Sequence of chain 1.A:
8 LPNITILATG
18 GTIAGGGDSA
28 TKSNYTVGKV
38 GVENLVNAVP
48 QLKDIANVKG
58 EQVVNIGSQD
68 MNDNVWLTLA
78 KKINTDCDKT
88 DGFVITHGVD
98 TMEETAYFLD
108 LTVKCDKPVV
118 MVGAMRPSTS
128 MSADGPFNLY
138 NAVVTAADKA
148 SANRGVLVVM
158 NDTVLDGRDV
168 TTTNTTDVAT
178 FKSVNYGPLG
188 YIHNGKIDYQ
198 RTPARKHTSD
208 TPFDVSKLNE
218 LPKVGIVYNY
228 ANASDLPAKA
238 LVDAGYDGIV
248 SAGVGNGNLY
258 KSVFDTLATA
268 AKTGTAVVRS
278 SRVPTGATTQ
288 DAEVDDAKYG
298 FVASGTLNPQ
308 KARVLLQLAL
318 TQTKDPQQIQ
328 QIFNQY

Sequence of chain 1.B:
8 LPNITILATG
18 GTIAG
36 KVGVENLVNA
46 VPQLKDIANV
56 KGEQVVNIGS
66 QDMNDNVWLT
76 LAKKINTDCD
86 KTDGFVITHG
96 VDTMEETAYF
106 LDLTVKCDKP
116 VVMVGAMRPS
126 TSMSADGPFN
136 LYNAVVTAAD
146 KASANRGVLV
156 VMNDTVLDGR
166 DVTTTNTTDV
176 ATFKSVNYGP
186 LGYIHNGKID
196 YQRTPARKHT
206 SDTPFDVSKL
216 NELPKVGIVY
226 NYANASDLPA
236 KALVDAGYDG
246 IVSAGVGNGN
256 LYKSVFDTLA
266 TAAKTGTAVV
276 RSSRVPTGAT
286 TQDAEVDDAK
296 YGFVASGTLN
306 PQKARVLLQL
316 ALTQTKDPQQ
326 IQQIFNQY

This small molecule binds to this protein.
Small molecule (SMILES): NC(=O)C[C@H](N)C(=O)O

Binding-site contacts:
Ligand atom OXT contacts residue VAL96 of chain 1.B at 3.0 Å (h-bond).
Ligand atom CB contacts residue GLU290 of chain 1.A at 3.6 Å.
Ligand atom OD1 contacts residue GLY18 of chain 1.B at 4.1 Å.
Ligand atom OXT contacts residue SER65 of chain 1.B at 2.6 Å (h-bond).
Ligand atom OD1 contacts residue ALA121 of chain 1.B at 3.7 Å.
Ligand atom C contacts residue VAL96 of chain 1.B at 3.7 Å (hydrophobic).
Ligand atom N contacts residue ASP97 of chain 1.B at 2.7 Å (salt-bridge).
Ligand atom CB contacts residue ASP97 of chain 1.B at 3.4 Å.
Ligand atom OXT contacts residue GLY95 of chain 1.B at 3.2 Å.
Ligand atom O contacts residue GLN66 of chain 1.B at 3.8 Å.
Ligand atom CG contacts residue VAL96 of chain 1.B at 3.7 Å (hydrophobic).
Ligand atom N contacts residue GLN66 of chain 1.B at 3.1 Å (h-bond).
Ligand atom C contacts residue GLY95 of chain 1.B at 3.4 Å.
Ligand atom O contacts residue GLY18 of chain 1.B at 3.2 Å.
Ligand atom OXT contacts residue ASP97 of chain 1.B at 3.0 Å (salt-bridge).
Ligand atom O contacts residue GLY64 of chain 1.B at 3.5 Å.
Ligand atom ND2 contacts residue THR19 of chain 1.B at 2.9 Å (h-bond).
Ligand atom CA contacts residue ASP97 of chain 1.B at 3.6 Å.
Ligand atom ND2 contacts residue MET122 of chain 1.B at 4.0 Å.
Ligand atom O contacts residue THR19 of chain 1.B at 4.0 Å.
Ligand atom CG contacts residue THR19 of chain 1.B at 2.7 Å.
Ligand atom CA contacts residue THR19 of chain 1.B at 3.3 Å.
Ligand atom OD1 contacts residue GLY95 of chain 1.B at 3.4 Å.
Ligand atom ND2 contacts residue VAL96 of chain 1.B at 3.8 Å.
Ligand atom C contacts residue GLY18 of chain 1.B at 4.1 Å.
Ligand atom C contacts residue SER65 of chain 1.B at 3.6 Å.
Ligand atom O contacts residue SER65 of chain 1.B at 2.9 Å (h-bond).
Ligand atom CG contacts residue ALA121 of chain 1.B at 3.7 Å (hydrophobic).
Ligand atom C contacts residue ASP97 of chain 1.B at 3.8 Å.
Ligand atom CA contacts residue GLU290 of chain 1.A at 3.3 Å.
Ligand atom ND2 contacts residue ALA121 of chain 1.B at 2.9 Å (h-bond).
Ligand atom N contacts residue ASN255 of chain 1.A at 3.5 Å (h-bond).
Ligand atom CA contacts residue GLN66 of chain 1.B at 4.1 Å.
Ligand atom C contacts residue THR19 of chain 1.B at 4.2 Å.
Ligand atom CB contacts residue THR19 of chain 1.B at 3.1 Å.
Ligand atom C contacts residue GLN66 of chain 1.B at 3.8 Å.
Ligand atom OD1 contacts residue THR19 of chain 1.B at 3.1 Å (h-bond).
Ligand atom O contacts residue GLY95 of chain 1.B at 3.1 Å.
Ligand atom N contacts residue GLU290 of chain 1.A at 2.5 Å (salt-bridge).
Ligand atom OD1 contacts residue VAL96 of chain 1.B at 2.9 Å (h-bond).